This small molecule binds to this protein.
Small molecule (SMILES): CC(=O)N[C@@H]1[C@@H](O)[C@H](O)[C@@H](CO)O[C@H]1O

Sequence of chain 1.C:
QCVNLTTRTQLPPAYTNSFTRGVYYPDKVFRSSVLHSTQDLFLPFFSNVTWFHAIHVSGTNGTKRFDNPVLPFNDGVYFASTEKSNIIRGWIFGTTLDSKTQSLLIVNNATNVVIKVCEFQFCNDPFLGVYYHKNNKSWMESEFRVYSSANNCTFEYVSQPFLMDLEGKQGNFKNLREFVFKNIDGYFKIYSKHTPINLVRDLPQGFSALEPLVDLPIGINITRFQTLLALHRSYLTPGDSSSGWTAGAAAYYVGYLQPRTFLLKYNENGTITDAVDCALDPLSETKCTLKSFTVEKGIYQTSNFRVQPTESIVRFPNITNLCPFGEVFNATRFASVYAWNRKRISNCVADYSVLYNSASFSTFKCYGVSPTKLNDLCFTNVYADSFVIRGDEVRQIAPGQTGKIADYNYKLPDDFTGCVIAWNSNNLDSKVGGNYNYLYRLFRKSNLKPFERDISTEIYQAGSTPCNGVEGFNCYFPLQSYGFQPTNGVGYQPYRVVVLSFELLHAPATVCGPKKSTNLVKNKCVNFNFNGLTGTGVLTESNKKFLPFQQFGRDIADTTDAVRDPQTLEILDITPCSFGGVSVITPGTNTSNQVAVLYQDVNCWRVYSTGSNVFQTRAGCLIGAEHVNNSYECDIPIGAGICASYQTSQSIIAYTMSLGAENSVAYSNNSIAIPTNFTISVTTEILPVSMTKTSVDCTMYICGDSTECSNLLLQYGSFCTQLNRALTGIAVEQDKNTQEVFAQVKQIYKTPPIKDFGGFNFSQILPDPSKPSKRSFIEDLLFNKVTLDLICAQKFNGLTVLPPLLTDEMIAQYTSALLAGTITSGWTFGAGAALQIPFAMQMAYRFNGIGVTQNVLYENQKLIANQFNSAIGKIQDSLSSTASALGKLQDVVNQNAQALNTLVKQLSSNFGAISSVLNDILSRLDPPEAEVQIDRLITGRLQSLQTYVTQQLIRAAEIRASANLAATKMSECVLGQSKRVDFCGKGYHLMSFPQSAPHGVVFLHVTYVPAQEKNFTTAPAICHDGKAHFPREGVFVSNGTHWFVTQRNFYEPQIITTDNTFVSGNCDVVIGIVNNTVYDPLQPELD

Binding-site contacts:
Ligand atom O7 contacts residue ASN196 of chain 1.C at 4.2 Å.
Ligand atom C2 contacts residue ASN196 of chain 1.C at 2.4 Å.
Ligand atom C1 contacts residue ASN196 of chain 1.C at 1.4 Å.
Ligand atom N2 contacts residue ASN196 of chain 1.C at 2.8 Å (h-bond).
Ligand atom C7 contacts residue ASN196 of chain 1.C at 3.8 Å.
Ligand atom C1 contacts residue GLU163 of chain 1.C at 4.5 Å.
Ligand atom O5 contacts residue ASN196 of chain 1.C at 2.4 Å (h-bond).
Ligand atom C5 contacts residue ASN196 of chain 1.C at 3.7 Å.
Ligand atom C3 contacts residue ASN196 of chain 1.C at 3.8 Å.
Ligand atom C4 contacts residue ASN196 of chain 1.C at 4.2 Å.